Sequence of chain 1.A:
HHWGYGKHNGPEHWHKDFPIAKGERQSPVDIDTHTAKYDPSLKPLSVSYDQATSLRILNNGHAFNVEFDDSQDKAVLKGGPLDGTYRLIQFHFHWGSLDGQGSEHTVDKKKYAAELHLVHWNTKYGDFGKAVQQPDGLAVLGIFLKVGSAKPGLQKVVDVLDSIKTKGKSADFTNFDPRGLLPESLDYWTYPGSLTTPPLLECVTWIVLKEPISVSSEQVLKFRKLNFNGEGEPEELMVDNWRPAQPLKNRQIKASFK

The small molecule below binds the protein below.
Small molecule (SMILES): NS(=O)(=O)c1ccc(NC(=O)Nc2ccc(F)cc2)cc1

Binding-site contacts:
Ligand atom C10 contacts residue PHE130 of chain 1.A at 3.9 Å (hydrophobic).
Ligand atom C4 contacts residue GOL1 of chain 1.D at 3.6 Å.
Ligand atom C8 contacts residue GOL1 of chain 1.D at 3.6 Å.
Ligand atom C14 contacts residue LEU197 of chain 1.A at 4.0 Å (hydrophobic).
Ligand atom C6 contacts residue HIS94 of chain 1.A at 4.0 Å.
Ligand atom O1 contacts residue HIS119 of chain 1.A at 3.5 Å (h-bond).
Ligand atom O2 contacts residue TRP208 of chain 1.A at 3.5 Å.
Ligand atom C13 contacts residue PRO201 of chain 1.A at 3.6 Å (hydrophobic).
Ligand atom O1 contacts residue ZN1 of chain 1.B at 3.0 Å.
Ligand atom N9 contacts residue PHE130 of chain 1.A at 3.8 Å.
Ligand atom N1 contacts residue HIS94 of chain 1.A at 3.3 Å (h-bond).
Ligand atom O1 contacts residue HIS94 of chain 1.A at 3.3 Å.
Ligand atom C14 contacts residue PRO201 of chain 1.A at 3.7 Å (hydrophobic).
Ligand atom F13 contacts residue PRO201 of chain 1.A at 3.3 Å.
Ligand atom C5 contacts residue GOL1 of chain 1.D at 3.8 Å.
Ligand atom C1 contacts residue LEU197 of chain 1.A at 3.9 Å (hydrophobic).
Ligand atom O2 contacts residue THR198 of chain 1.A at 3.0 Å (h-bond).
Ligand atom N1 contacts residue THR198 of chain 1.A at 2.8 Å (h-bond).
Ligand atom C5 contacts residue LEU197 of chain 1.A at 3.9 Å (hydrophobic).
Ligand atom N1 contacts residue HIS119 of chain 1.A at 3.4 Å (h-bond).
Ligand atom O8 contacts residue GLN92 of chain 1.A at 3.4 Å (h-bond).
Ligand atom C5 contacts residue GLN92 of chain 1.A at 4.0 Å.
Ligand atom N1 contacts residue HIS96 of chain 1.A at 3.4 Å (h-bond).
Ligand atom N1 contacts residue ZN1 of chain 1.B at 2.0 Å.
Ligand atom O1 contacts residue VAL121 of chain 1.A at 3.9 Å.
Ligand atom C6 contacts residue LEU197 of chain 1.A at 3.8 Å (hydrophobic).
Ligand atom C6 contacts residue VAL121 of chain 1.A at 4.0 Å (hydrophobic).
Ligand atom C3 contacts residue GOL1 of chain 1.D at 3.7 Å.
Ligand atom S1 contacts residue THR198 of chain 1.A at 3.9 Å.
Ligand atom O1 contacts residue VAL142 of chain 1.A at 3.9 Å.
Ligand atom C2 contacts residue LEU197 of chain 1.A at 3.9 Å (hydrophobic).
Ligand atom F13 contacts residue LEU203 of chain 1.A at 4.0 Å.
Ligand atom C2 contacts residue THR199 of chain 1.A at 3.5 Å.
Ligand atom O8 contacts residue GOL1 of chain 1.D at 2.9 Å (h-bond).
Ligand atom S1 contacts residue HIS94 of chain 1.A at 3.9 Å.
Ligand atom N7 contacts residue GOL1 of chain 1.D at 4.0 Å.
Ligand atom S1 contacts residue ZN1 of chain 1.B at 3.0 Å.
Ligand atom C15 contacts residue PHE130 of chain 1.A at 3.8 Å (hydrophobic).
Ligand atom O2 contacts residue LEU197 of chain 1.A at 3.4 Å.
Ligand atom C3 contacts residue THR199 of chain 1.A at 3.2 Å.